The protein below binds the small molecule below.
Small molecule (SMILES): OC[C@H]1O[C@H](O)[C@@H](O)[C@@H](O)[C@@H]1O

Binding-site contacts:
Ligand atom C5 contacts residue ASP88 of chain 1.B at 4.2 Å.
Ligand atom C2 contacts residue PRO6 of chain 1.C at 4.3 Å (hydrophobic).
Ligand atom C5 contacts residue TYR61 of chain 1.B at 4.3 Å (hydrophobic).
Ligand atom O5 contacts residue PRO4 of chain 1.C at 3.8 Å.
Ligand atom C6 contacts residue GLU89 of chain 1.B at 4.1 Å.
Ligand atom C4 contacts residue ARG38 of chain 1.B at 4.2 Å.
Ligand atom O6 contacts residue ARG116 of chain 1.B at 2.9 Å (salt-bridge).
Ligand atom C6 contacts residue TYR61 of chain 1.B at 3.9 Å (hydrophobic).
Ligand atom O3 contacts residue ARG38 of chain 1.B at 4.2 Å.
Ligand atom C2 contacts residue THR5 of chain 1.C at 2.4 Å.
Ligand atom O3 contacts residue ASP88 of chain 1.B at 4.1 Å.
Ligand atom C4 contacts residue ASP88 of chain 1.B at 3.2 Å.
Ligand atom C5 contacts residue THR5 of chain 1.C at 3.2 Å.
Ligand atom O3 contacts residue THR5 of chain 1.C at 4.3 Å.
Ligand atom O5 contacts residue ARG116 of chain 1.B at 3.0 Å (salt-bridge).
Ligand atom C1 contacts residue PRO4 of chain 1.C at 3.8 Å (hydrophobic).
Ligand atom O6 contacts residue ASP88 of chain 1.B at 2.7 Å (salt-bridge).
Ligand atom O4 contacts residue ASP88 of chain 1.B at 2.4 Å (salt-bridge).
Ligand atom C5 contacts residue ARG116 of chain 1.B at 4.0 Å.
Ligand atom C2 contacts residue VAL7 of chain 1.C at 4.2 Å (hydrophobic).
Ligand atom O6 contacts residue GLU89 of chain 1.B at 4.0 Å.
Ligand atom C6 contacts residue ASP88 of chain 1.B at 3.8 Å.
Ligand atom C4 contacts residue THR5 of chain 1.C at 3.8 Å.
Ligand atom C6 contacts residue ARG116 of chain 1.B at 3.7 Å.
Ligand atom C1 contacts residue ARG116 of chain 1.B at 3.8 Å.
Ligand atom O5 contacts residue THR5 of chain 1.C at 2.4 Å (h-bond).
Ligand atom O6 contacts residue TRP143 of chain 1.B at 3.7 Å.
Ligand atom C3 contacts residue ARG38 of chain 1.B at 4.3 Å.
Ligand atom O3 contacts residue VAL7 of chain 1.C at 3.7 Å.
Ligand atom C1 contacts residue PRO6 of chain 1.C at 4.0 Å (hydrophobic).
Ligand atom C6 contacts residue TRP115 of chain 1.B at 4.1 Å (hydrophobic).
Ligand atom O4 contacts residue ARG38 of chain 1.B at 3.2 Å (salt-bridge).
Ligand atom O2 contacts residue TRP143 of chain 1.B at 4.3 Å.
Ligand atom C3 contacts residue VAL7 of chain 1.C at 3.7 Å (hydrophobic).
Ligand atom C3 contacts residue ASP88 of chain 1.B at 4.3 Å.
Ligand atom C1 contacts residue THR5 of chain 1.C at 1.4 Å.
Ligand atom O2 contacts residue THR5 of chain 1.C at 3.7 Å.
Ligand atom C3 contacts residue THR5 of chain 1.C at 3.1 Å.

Sequence of chain 1.B:
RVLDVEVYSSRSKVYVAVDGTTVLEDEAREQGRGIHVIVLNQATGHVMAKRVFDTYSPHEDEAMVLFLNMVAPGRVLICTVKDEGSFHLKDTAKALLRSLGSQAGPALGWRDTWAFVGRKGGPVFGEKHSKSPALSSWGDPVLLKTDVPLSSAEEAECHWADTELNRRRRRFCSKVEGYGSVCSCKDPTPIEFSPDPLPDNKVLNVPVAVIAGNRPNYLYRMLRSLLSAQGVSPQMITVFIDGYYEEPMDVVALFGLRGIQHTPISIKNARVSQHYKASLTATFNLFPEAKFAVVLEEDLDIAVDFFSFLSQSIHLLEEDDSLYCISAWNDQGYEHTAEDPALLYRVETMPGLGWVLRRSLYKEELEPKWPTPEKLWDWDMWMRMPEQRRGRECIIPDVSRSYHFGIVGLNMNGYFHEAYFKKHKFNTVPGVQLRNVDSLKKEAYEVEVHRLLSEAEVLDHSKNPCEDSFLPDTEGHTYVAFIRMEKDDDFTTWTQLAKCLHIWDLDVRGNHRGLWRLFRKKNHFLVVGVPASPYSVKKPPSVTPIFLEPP

Sequence of chain 1.C:
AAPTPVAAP